Sequence of chain 1.H:
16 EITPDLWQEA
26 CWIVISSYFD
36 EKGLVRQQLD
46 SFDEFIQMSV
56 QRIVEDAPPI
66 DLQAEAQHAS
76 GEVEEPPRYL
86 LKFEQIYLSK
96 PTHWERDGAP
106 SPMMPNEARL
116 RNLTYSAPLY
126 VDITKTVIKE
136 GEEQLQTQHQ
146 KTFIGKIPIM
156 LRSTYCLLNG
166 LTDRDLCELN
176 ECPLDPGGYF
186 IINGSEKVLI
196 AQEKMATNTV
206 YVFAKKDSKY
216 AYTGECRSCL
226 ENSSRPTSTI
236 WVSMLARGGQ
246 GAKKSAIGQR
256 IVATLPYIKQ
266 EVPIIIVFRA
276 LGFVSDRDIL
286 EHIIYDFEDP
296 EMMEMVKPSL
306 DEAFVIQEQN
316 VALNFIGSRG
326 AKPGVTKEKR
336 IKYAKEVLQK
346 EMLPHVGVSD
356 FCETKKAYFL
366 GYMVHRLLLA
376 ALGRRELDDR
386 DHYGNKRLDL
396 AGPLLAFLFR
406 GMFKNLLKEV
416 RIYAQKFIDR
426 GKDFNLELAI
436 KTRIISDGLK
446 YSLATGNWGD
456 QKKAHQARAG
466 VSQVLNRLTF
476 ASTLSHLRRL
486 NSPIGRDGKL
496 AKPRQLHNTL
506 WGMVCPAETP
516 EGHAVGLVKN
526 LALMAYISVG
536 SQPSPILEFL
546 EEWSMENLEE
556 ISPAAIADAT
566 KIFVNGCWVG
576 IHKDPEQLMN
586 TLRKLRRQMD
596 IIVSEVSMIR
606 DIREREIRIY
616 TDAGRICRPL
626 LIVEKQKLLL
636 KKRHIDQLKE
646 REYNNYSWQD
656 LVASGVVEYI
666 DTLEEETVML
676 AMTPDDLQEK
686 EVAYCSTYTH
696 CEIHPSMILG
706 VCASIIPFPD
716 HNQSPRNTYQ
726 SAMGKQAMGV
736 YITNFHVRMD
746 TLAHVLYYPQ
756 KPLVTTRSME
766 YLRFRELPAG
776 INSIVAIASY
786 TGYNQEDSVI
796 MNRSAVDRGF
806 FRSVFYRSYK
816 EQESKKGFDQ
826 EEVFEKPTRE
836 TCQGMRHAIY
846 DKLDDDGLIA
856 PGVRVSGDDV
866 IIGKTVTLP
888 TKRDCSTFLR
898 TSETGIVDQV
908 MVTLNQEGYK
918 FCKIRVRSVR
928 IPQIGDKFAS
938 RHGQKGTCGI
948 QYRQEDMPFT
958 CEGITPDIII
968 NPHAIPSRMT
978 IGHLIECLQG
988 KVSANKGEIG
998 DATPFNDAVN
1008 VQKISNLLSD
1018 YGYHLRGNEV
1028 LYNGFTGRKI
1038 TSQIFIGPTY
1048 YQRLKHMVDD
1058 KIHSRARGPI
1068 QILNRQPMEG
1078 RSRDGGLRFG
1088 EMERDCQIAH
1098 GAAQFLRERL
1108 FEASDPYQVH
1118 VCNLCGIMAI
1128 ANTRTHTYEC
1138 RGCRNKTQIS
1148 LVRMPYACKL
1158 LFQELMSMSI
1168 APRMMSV

A small-molecule ligand and the protein it binds are described below.
Small molecule (SMILES): CO[C@@H]1[C@H](O)[C@H](n2cnc3c(=O)nc(N)[nH]c32)O[C@H]1COP(=O)(O)OP(=O)(O)OP(=O)(O)O

Binding-site contacts:
Ligand atom N14 contacts residue PRO462 of chain 1.G at 4.2 Å.
Ligand atom O33 contacts residue LYS942 of chain 1.H at 4.3 Å.
Ligand atom O29 contacts residue ARG975 of chain 1.H at 3.9 Å.
Ligand atom O05 contacts residue ARG460 of chain 1.G at 4.0 Å.
Ligand atom C17 contacts residue THR854 of chain 1.G at 4.2 Å.
Ligand atom C03 contacts residue ARG460 of chain 1.G at 4.2 Å.
Ligand atom P30 contacts residue ARG975 of chain 1.H at 3.2 Å.
Ligand atom O27 contacts residue ARG721 of chain 1.H at 4.0 Å.
Ligand atom C07 contacts residue ARG460 of chain 1.G at 3.8 Å.
Ligand atom O32 contacts residue ASP792 of chain 1.H at 3.6 Å.
Ligand atom C03 contacts residue ASN493 of chain 1.G at 3.8 Å.
Ligand atom P30 contacts residue ASP497 of chain 1.G at 3.1 Å.
Ligand atom O23 contacts residue TYR724 of chain 1.H at 3.9 Å.
Ligand atom C15 contacts residue THR854 of chain 1.G at 3.9 Å.
Ligand atom O29 contacts residue ASP497 of chain 1.G at 3.5 Å (salt-bridge).
Ligand atom O28 contacts residue ARG721 of chain 1.H at 3.8 Å.
Ligand atom O33 contacts residue ASP792 of chain 1.H at 2.6 Å (salt-bridge).
Ligand atom O32 contacts residue ARG975 of chain 1.H at 2.1 Å (salt-bridge).
Ligand atom O27 contacts residue TYR724 of chain 1.H at 3.8 Å.
Ligand atom O32 contacts residue ARG721 of chain 1.H at 3.5 Å (salt-bridge).
Ligand atom C01 contacts residue ASN493 of chain 1.G at 3.8 Å.
Ligand atom N14 contacts residue THR854 of chain 1.G at 4.4 Å.
Ligand atom N19 contacts residue THR854 of chain 1.G at 4.2 Å.
Ligand atom O31 contacts residue ASP497 of chain 1.G at 3.6 Å (salt-bridge).
Ligand atom P26 contacts residue ARG721 of chain 1.H at 4.2 Å.
Ligand atom P30 contacts residue ASP792 of chain 1.H at 3.7 Å.
Ligand atom P30 contacts residue ARG721 of chain 1.H at 4.2 Å.
Ligand atom N16 contacts residue THR854 of chain 1.G at 3.8 Å.
Ligand atom P30 contacts residue LYS942 of chain 1.H at 4.4 Å.
Ligand atom O29 contacts residue ASP495 of chain 1.G at 4.3 Å.
Ligand atom O33 contacts residue ARG975 of chain 1.H at 3.4 Å (salt-bridge).
Ligand atom C07 contacts residue ASN493 of chain 1.G at 3.5 Å.
Ligand atom C06 contacts residue ARG460 of chain 1.G at 3.5 Å.
Ligand atom N19 contacts residue PRO462 of chain 1.G at 4.0 Å.
Ligand atom O24 contacts residue TYR724 of chain 1.H at 4.0 Å.
Ligand atom O31 contacts residue ARG721 of chain 1.H at 3.8 Å.
Ligand atom O08 contacts residue ASN493 of chain 1.G at 3.8 Å.
Ligand atom O02 contacts residue ASN493 of chain 1.G at 3.4 Å (h-bond).
Ligand atom O31 contacts residue LYS942 of chain 1.H at 3.0 Å.
Ligand atom O33 contacts residue ASP497 of chain 1.G at 2.1 Å (salt-bridge).

Sequence of chain 1.G:
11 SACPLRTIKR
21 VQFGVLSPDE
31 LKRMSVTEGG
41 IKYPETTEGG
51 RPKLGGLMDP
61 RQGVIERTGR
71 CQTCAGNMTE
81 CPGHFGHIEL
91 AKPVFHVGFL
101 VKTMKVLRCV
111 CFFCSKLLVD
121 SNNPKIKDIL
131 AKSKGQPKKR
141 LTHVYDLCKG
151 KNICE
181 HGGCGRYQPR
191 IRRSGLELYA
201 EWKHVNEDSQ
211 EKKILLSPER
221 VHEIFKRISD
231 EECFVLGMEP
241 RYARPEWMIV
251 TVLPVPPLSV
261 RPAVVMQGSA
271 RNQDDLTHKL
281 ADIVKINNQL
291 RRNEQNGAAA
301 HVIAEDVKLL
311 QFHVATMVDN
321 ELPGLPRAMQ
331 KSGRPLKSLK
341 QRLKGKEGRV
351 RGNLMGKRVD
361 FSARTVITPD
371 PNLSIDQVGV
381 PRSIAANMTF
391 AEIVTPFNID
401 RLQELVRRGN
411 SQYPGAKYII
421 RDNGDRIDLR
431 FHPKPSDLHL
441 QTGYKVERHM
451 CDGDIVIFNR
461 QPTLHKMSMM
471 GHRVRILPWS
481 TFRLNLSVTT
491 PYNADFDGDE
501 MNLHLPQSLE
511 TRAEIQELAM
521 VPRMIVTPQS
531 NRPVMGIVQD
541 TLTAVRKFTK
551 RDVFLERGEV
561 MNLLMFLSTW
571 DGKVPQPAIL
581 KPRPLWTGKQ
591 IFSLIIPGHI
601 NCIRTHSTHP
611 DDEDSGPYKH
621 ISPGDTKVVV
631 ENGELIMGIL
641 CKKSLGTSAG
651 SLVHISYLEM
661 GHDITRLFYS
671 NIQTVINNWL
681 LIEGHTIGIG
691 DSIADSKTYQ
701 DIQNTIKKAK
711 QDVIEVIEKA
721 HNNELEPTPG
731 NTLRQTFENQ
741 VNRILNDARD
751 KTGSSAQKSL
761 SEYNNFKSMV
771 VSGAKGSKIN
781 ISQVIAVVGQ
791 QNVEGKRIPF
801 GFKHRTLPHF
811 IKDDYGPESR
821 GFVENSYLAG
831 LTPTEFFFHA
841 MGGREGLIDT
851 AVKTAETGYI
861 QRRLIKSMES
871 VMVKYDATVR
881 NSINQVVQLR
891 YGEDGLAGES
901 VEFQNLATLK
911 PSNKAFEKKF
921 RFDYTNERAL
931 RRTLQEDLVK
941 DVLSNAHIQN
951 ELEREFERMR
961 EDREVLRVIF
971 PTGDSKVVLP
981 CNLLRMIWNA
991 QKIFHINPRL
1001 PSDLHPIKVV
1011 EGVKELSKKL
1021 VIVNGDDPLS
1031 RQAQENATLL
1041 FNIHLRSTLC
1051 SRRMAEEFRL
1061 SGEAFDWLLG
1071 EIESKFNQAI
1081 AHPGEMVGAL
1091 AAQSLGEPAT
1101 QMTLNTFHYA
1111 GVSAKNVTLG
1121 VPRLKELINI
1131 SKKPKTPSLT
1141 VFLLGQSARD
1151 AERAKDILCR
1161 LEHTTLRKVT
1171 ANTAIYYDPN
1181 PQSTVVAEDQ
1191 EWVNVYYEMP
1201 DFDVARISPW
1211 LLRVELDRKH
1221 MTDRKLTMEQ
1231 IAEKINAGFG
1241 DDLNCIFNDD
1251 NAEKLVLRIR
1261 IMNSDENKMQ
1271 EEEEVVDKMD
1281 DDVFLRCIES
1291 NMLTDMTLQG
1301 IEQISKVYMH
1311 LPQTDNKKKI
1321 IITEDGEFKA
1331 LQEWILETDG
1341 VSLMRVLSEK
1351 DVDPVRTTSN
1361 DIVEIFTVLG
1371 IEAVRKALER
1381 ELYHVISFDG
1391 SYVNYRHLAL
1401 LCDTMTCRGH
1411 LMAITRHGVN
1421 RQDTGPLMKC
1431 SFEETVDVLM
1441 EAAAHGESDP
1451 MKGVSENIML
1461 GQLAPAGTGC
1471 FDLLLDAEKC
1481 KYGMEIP